A protein and the small-molecule ligand that binds it are described below.
Small molecule (SMILES): CC(=O)c1cc2cc(c1)C(=O)N[C@H]([C@H](O)CNC1(c3cccc(C(C)C)c3)CC1)Cc1cccc(c1)OCCCCN2

Sequence of chain 1.A:
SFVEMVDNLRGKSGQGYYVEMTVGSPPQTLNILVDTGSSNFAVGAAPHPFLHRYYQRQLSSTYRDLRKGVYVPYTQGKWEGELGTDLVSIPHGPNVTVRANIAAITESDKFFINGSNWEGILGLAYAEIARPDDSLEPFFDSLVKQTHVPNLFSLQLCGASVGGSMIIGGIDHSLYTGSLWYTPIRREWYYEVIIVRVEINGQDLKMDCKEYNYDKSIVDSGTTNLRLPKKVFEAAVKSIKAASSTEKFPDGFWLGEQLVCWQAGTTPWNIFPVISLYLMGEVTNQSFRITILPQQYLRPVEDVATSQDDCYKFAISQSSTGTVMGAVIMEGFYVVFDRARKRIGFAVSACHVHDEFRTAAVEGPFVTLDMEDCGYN

Binding-site contacts:
Ligand atom C70 contacts residue PRO86 of chain 1.A at 3.3 Å (hydrophobic).
Ligand atom N57 contacts residue ASP244 of chain 1.A at 2.8 Å (salt-bridge).
Ligand atom C14 contacts residue PHE124 of chain 1.A at 3.6 Å (hydrophobic).
Ligand atom N1 contacts residue GLY246 of chain 1.A at 3.0 Å (h-bond).
Ligand atom C82 contacts residue GLY50 of chain 1.A at 3.4 Å.
Ligand atom C3 contacts residue TYR87 of chain 1.A at 3.6 Å (hydrophobic).
Ligand atom C54 contacts residue ASP244 of chain 1.A at 3.1 Å.
Ligand atom C22 contacts residue GLY27 of chain 1.A at 3.6 Å.
Ligand atom C50 contacts residue ASP48 of chain 1.A at 3.5 Å.
Ligand atom O49 contacts residue THR88 of chain 1.A at 3.4 Å (h-bond).
Ligand atom C78 contacts residue VAL85 of chain 1.A at 3.5 Å (hydrophobic).
Ligand atom C9 contacts residue GLY246 of chain 1.A at 3.3 Å.
Ligand atom C72 contacts residue THR88 of chain 1.A at 3.5 Å.
Ligand atom C60 contacts residue TYR214 of chain 1.A at 3.4 Å (hydrophobic).
Ligand atom C22 contacts residue GLN28 of chain 1.A at 3.5 Å.
Ligand atom C63 contacts residue ASP244 of chain 1.A at 3.2 Å.
Ligand atom C78 contacts residue PRO86 of chain 1.A at 3.7 Å (hydrophobic).
Ligand atom C34 contacts residue GLY246 of chain 1.A at 3.3 Å.
Ligand atom C72 contacts residue TYR87 of chain 1.A at 3.7 Å (hydrophobic).
Ligand atom C9 contacts residue LEU46 of chain 1.A at 3.5 Å (hydrophobic).
Ligand atom C54 contacts residue THR247 of chain 1.A at 3.5 Å.
Ligand atom O49 contacts residue TYR87 of chain 1.A at 3.4 Å.
Ligand atom N57 contacts residue GLY50 of chain 1.A at 3.0 Å (h-bond).
Ligand atom C67 contacts residue GLY50 of chain 1.A at 3.1 Å.
Ligand atom C19 contacts residue ILE126 of chain 1.A at 3.3 Å (hydrophobic).
Ligand atom C82 contacts residue ILE142 of chain 1.A at 3.6 Å (hydrophobic).
Ligand atom C11 contacts residue LEU46 of chain 1.A at 3.7 Å (hydrophobic).
Ligand atom O52 contacts residue TYR87 of chain 1.A at 3.4 Å.
Ligand atom O52 contacts residue SER51 of chain 1.A at 3.6 Å.
Ligand atom C25 contacts residue THR248 of chain 1.A at 3.5 Å.
Ligand atom C28 contacts residue THR248 of chain 1.A at 3.4 Å.
Ligand atom C59 contacts residue ASP244 of chain 1.A at 3.5 Å.
Ligand atom N31 contacts residue THR248 of chain 1.A at 3.2 Å (h-bond).
Ligand atom O52 contacts residue ASP48 of chain 1.A at 2.7 Å (salt-bridge).
Ligand atom C74 contacts residue THR88 of chain 1.A at 3.3 Å.
Ligand atom C37 contacts residue THR88 of chain 1.A at 3.7 Å.
Ligand atom O52 contacts residue GLY50 of chain 1.A at 3.3 Å (h-bond).
Ligand atom C59 contacts residue GLY50 of chain 1.A at 3.6 Å.
Ligand atom C60 contacts residue ILE242 of chain 1.A at 3.5 Å (hydrophobic).
Ligand atom C5 contacts residue ASP48 of chain 1.A at 3.3 Å.